This small molecule binds to this protein.
Small molecule (SMILES): CC(=O)N[C@H]1[C@H](OC2[C@@H](CO)OC[C@H](NC(C)=O)[C@H]2O)O[C@H](CO)C(=O)[C@@H]1O

Binding-site contacts:
Ligand atom C1 contacts residue ASN5 of chain 1.A at 1.9 Å.
Ligand atom O7 contacts residue LYS154 of chain 1.A at 3.0 Å (salt-bridge).
Ligand atom C3 contacts residue ASN5 of chain 1.A at 3.9 Å.
Ligand atom N2 contacts residue ASN5 of chain 1.A at 3.2 Å (h-bond).
Ligand atom O7 contacts residue ASN5 of chain 1.A at 3.2 Å (h-bond).
Ligand atom C8 contacts residue LYS154 of chain 1.A at 4.3 Å.
Ligand atom C7 contacts residue ASN5 of chain 1.A at 3.5 Å.
Ligand atom C4 contacts residue ASN5 of chain 1.A at 4.2 Å.
Ligand atom C1 contacts residue THR7 of chain 1.A at 4.0 Å.
Ligand atom O5 contacts residue ASN5 of chain 1.A at 2.2 Å (h-bond).
Ligand atom C5 contacts residue ASN5 of chain 1.A at 3.6 Å.
Ligand atom C7 contacts residue LYS154 of chain 1.A at 4.0 Å.
Ligand atom C2 contacts residue ASN5 of chain 1.A at 2.6 Å.

Sequence of chain 1.A:
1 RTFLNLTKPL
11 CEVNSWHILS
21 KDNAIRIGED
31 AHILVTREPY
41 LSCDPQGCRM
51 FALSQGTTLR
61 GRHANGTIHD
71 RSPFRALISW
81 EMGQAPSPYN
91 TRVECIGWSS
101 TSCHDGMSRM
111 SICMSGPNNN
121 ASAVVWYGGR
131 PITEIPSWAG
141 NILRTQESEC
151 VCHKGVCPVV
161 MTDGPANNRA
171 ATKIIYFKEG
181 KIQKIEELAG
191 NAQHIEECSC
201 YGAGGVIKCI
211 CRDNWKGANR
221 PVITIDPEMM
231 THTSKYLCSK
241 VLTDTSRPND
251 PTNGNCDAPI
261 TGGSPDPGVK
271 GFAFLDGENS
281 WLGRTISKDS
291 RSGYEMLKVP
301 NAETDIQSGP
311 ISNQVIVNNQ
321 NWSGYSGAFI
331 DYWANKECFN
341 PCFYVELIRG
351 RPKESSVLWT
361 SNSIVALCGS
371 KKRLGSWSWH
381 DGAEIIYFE